Sequence of chain 1.A:
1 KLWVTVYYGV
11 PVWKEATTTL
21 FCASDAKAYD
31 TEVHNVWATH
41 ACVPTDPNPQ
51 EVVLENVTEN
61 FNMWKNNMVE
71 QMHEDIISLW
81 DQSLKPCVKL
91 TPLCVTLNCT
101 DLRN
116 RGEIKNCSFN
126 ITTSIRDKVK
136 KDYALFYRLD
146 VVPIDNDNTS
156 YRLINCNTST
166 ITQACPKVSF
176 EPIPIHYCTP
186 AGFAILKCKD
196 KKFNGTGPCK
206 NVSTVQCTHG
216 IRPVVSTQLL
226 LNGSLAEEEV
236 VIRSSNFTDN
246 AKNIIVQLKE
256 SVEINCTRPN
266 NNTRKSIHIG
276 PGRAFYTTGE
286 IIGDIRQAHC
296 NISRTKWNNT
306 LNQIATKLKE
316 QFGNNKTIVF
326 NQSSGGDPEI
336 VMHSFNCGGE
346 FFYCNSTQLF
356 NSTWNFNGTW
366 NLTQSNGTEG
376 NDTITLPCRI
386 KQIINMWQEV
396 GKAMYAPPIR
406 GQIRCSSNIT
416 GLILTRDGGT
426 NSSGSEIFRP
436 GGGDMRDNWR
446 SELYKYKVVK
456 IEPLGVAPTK

A protein and the small-molecule ligand that binds it are described below.
Small molecule (SMILES): CC(=O)N[C@H]1[C@H](O[C@H]2[C@H](O)[C@@H](NC(C)=O)CO[C@@H]2CO)O[C@H](CO)[C@@H](O[C@H]2CC[C@H](O)[C@@H](CO)O2)[C@@H]1O

Binding-site contacts:
Ligand atom C1 contacts residue ASN296 of chain 1.A at 2.2 Å.
Ligand atom O5 contacts residue NAG1 of chain 1.AB at 2.7 Å.
Ligand atom N2 contacts residue ASN296 of chain 1.A at 3.2 Å (h-bond).
Ligand atom O5 contacts residue ASN296 of chain 1.A at 3.1 Å (h-bond).
Ligand atom O6 contacts residue THR378 of chain 1.A at 2.6 Å (h-bond).
Ligand atom O5 contacts residue THR378 of chain 1.A at 3.3 Å (h-bond).
Ligand atom C1 contacts residue THR378 of chain 1.A at 3.5 Å.
Ligand atom C5 contacts residue ASN296 of chain 1.A at 4.4 Å.
Ligand atom C6 contacts residue THR378 of chain 1.A at 3.4 Å.
Ligand atom O6 contacts residue GLY375 of chain 1.A at 4.0 Å.
Ligand atom C2 contacts residue ASN296 of chain 1.A at 3.1 Å.
Ligand atom C3 contacts residue ASN296 of chain 1.A at 4.5 Å.
Ligand atom C8 contacts residue THR380 of chain 1.A at 4.0 Å.
Ligand atom C6 contacts residue NAG1 of chain 1.AB at 4.2 Å.
Ligand atom O7 contacts residue NAG1 of chain 1.AB at 3.2 Å (h-bond).
Ligand atom C8 contacts residue ASN296 of chain 1.A at 4.2 Å.
Ligand atom C7 contacts residue GLY375 of chain 1.A at 4.3 Å.
Ligand atom O7 contacts residue ASN296 of chain 1.A at 3.2 Å (h-bond).
Ligand atom C5 contacts residue NAG1 of chain 1.AB at 4.0 Å.
Ligand atom C1 contacts residue NAG1 of chain 1.AB at 3.2 Å.
Ligand atom C8 contacts residue GLY375 of chain 1.A at 3.4 Å.
Ligand atom C5 contacts residue THR378 of chain 1.A at 3.7 Å.
Ligand atom C7 contacts residue NAG1 of chain 1.AB at 4.3 Å.
Ligand atom C7 contacts residue ASN296 of chain 1.A at 3.3 Å.
Ligand atom C2 contacts residue NAG1 of chain 1.AB at 3.8 Å.